The small molecule below binds the protein below.
Small molecule (SMILES): O=C(O)CCCCC[C@@H]1SC[C@@H]2NC(=O)N[C@@H]21

Binding-site contacts:
Ligand atom C8 contacts residue THR77 of chain 1.B at 3.8 Å.
Ligand atom C6 contacts residue TRP70 of chain 1.B at 4.2 Å (hydrophobic).
Ligand atom C10 contacts residue PHE72 of chain 1.B at 3.9 Å (hydrophobic).
Ligand atom C8 contacts residue PHE79 of chain 1.B at 4.1 Å (hydrophobic).
Ligand atom O15 contacts residue TRP110 of chain 2.B at 4.4 Å.
Ligand atom N5 contacts residue TYR33 of chain 1.B at 3.9 Å.
Ligand atom N5 contacts residue LEU14 of chain 1.B at 4.1 Å.
Ligand atom C8 contacts residue TRP97 of chain 1.B at 3.6 Å (hydrophobic).
Ligand atom C4 contacts residue LEU14 of chain 1.B at 3.7 Å (hydrophobic).
Ligand atom N5 contacts residue PHE79 of chain 1.B at 4.2 Å.
Ligand atom N5 contacts residue TRP97 of chain 1.B at 4.1 Å.
Ligand atom O17 contacts residue SER16 of chain 1.B at 3.1 Å (h-bond).
Ligand atom C12 contacts residue PHE72 of chain 1.B at 4.2 Å (hydrophobic).
Ligand atom C13 contacts residue LEU99 of chain 1.B at 4.3 Å (hydrophobic).
Ligand atom O15 contacts residue ARG114 of chain 1.B at 3.9 Å.
Ligand atom N5 contacts residue ASN118 of chain 1.B at 3.1 Å (h-bond).
Ligand atom S7 contacts residue TRP70 of chain 1.B at 3.2 Å.
Ligand atom C1 contacts residue TRP97 of chain 1.B at 3.9 Å (hydrophobic).
Ligand atom O17 contacts residue LEU14 of chain 1.B at 3.8 Å.
Ligand atom C2 contacts residue LEU14 of chain 1.B at 4.4 Å (hydrophobic).
Ligand atom C1 contacts residue TRP110 of chain 2.B at 4.2 Å (hydrophobic).
Ligand atom C11 contacts residue TRP70 of chain 1.B at 4.3 Å (hydrophobic).
Ligand atom O16 contacts residue TRP110 of chain 2.B at 4.3 Å.
Ligand atom C14 contacts residue TRP110 of chain 2.B at 4.4 Å (hydrophobic).
Ligand atom N3 contacts residue LEU14 of chain 1.B at 3.8 Å.
Ligand atom C10 contacts residue TRP70 of chain 1.B at 3.5 Å (hydrophobic).
Ligand atom C11 contacts residue LEU99 of chain 1.B at 3.9 Å (hydrophobic).
Ligand atom C4 contacts residue TYR33 of chain 1.B at 3.6 Å (hydrophobic).
Ligand atom C2 contacts residue TRP110 of chain 2.B at 3.6 Å (hydrophobic).
Ligand atom C4 contacts residue SER16 of chain 1.B at 4.1 Å.
Ligand atom C4 contacts residue ASN118 of chain 1.B at 3.7 Å.
Ligand atom C9 contacts residue TRP70 of chain 1.B at 4.0 Å (hydrophobic).
Ligand atom O17 contacts residue ASN12 of chain 1.B at 3.9 Å.
Ligand atom O17 contacts residue ASN118 of chain 1.B at 3.5 Å (h-bond).
Ligand atom S7 contacts residue THR77 of chain 1.B at 3.3 Å (h-bond).
Ligand atom O17 contacts residue TYR33 of chain 1.B at 2.8 Å (h-bond).
Ligand atom C9 contacts residue TRP110 of chain 2.B at 4.3 Å (hydrophobic).
Ligand atom C6 contacts residue TRP110 of chain 2.B at 3.8 Å (hydrophobic).
Ligand atom C1 contacts residue ASN118 of chain 1.B at 4.4 Å.
Ligand atom O15 contacts residue LEU99 of chain 1.B at 4.1 Å.

Sequence of chain 1.B:
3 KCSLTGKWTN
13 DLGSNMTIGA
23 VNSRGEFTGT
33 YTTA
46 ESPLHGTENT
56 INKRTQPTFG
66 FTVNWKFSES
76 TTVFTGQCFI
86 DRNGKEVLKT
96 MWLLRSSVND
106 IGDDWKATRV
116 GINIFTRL

Sequence of chain 2.B:
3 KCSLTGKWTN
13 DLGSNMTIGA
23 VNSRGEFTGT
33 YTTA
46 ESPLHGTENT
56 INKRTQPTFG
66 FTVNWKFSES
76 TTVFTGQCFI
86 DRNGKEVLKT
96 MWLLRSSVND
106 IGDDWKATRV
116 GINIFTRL